This small molecule binds to this protein.
Small molecule (SMILES): N[C@@H](Cn1cc(Br)c(=O)[nH]c1=O)C(=O)O

Sequence of chain 2.A:
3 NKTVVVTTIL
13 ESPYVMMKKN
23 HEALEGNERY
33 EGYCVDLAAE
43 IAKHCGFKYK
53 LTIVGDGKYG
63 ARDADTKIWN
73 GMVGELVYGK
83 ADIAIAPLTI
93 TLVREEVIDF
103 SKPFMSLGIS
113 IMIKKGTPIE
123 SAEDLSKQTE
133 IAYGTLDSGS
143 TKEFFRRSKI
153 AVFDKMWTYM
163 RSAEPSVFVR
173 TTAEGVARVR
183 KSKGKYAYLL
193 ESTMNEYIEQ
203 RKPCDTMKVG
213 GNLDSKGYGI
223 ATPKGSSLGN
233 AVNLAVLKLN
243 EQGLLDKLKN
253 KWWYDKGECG

Binding-site contacts:
Ligand atom C2 contacts residue THR143 of chain 2.A at 3.3 Å.
Ligand atom C8 contacts residue GLU193 of chain 2.A at 3.5 Å.
Ligand atom N3 contacts residue GLU193 of chain 2.A at 3.6 Å.
Ligand atom O92 contacts residue GLY141 of chain 2.A at 3.3 Å.
Ligand atom O91 contacts residue LEU90 of chain 2.A at 3.7 Å.
Ligand atom C9 contacts residue SER142 of chain 2.A at 3.5 Å.
Ligand atom N3 contacts residue THR143 of chain 2.A at 2.7 Å (h-bond).
Ligand atom C5 contacts residue GLU193 of chain 2.A at 3.3 Å.
Ligand atom O2 contacts residue SER142 of chain 2.A at 3.2 Å (h-bond).
Ligand atom C4 contacts residue THR143 of chain 2.A at 3.7 Å.
Ligand atom C6 contacts residue GLU193 of chain 2.A at 3.1 Å.
Ligand atom BR5 contacts residue THR174 of chain 2.A at 3.7 Å.
Ligand atom N8 contacts residue GLU193 of chain 2.A at 2.9 Å (salt-bridge).
Ligand atom C2 contacts residue LEU138 of chain 2.A at 3.9 Å (hydrophobic).
Ligand atom C4 contacts residue GLU193 of chain 2.A at 3.5 Å.
Ligand atom N8 contacts residue THR91 of chain 2.A at 2.9 Å (h-bond).
Ligand atom C9 contacts residue THR91 of chain 2.A at 3.6 Å.
Ligand atom C6 contacts residue TYR61 of chain 2.A at 4.0 Å (hydrophobic).
Ligand atom C9 contacts residue ARG96 of chain 2.A at 3.4 Å.
Ligand atom O4 contacts residue GLU193 of chain 2.A at 3.0 Å (salt-bridge).
Ligand atom C9 contacts residue TYR61 of chain 2.A at 3.7 Å (hydrophobic).
Ligand atom O4 contacts residue LEU192 of chain 2.A at 3.1 Å.
Ligand atom N8 contacts residue PRO89 of chain 2.A at 2.9 Å (h-bond).
Ligand atom O92 contacts residue SER142 of chain 2.A at 3.0 Å (h-bond).
Ligand atom O92 contacts residue TYR61 of chain 2.A at 3.6 Å.
Ligand atom BR5 contacts residue MET196 of chain 2.A at 3.7 Å.
Ligand atom O2 contacts residue THR143 of chain 2.A at 3.0 Å (h-bond).
Ligand atom O91 contacts residue THR91 of chain 2.A at 2.9 Å (h-bond).
Ligand atom O4 contacts residue THR143 of chain 2.A at 3.9 Å.
Ligand atom C7 contacts residue TYR61 of chain 2.A at 3.7 Å (hydrophobic).
Ligand atom N1 contacts residue GLU193 of chain 2.A at 3.5 Å (salt-bridge).
Ligand atom C8 contacts residue THR91 of chain 2.A at 3.4 Å.
Ligand atom O92 contacts residue ARG96 of chain 2.A at 2.7 Å (salt-bridge).
Ligand atom O91 contacts residue ARG96 of chain 2.A at 2.7 Å (salt-bridge).
Ligand atom N8 contacts residue TYR220 of chain 2.A at 3.6 Å.
Ligand atom C2 contacts residue GLU193 of chain 2.A at 3.8 Å.
Ligand atom O91 contacts residue TYR61 of chain 2.A at 3.6 Å.
Ligand atom O2 contacts residue GLY141 of chain 2.A at 3.6 Å.
Ligand atom C8 contacts residue SER142 of chain 2.A at 3.4 Å.
Ligand atom N1 contacts residue LEU138 of chain 2.A at 3.8 Å.